A protein and the small-molecule ligand that binds it are described below.
Small molecule (SMILES): CNC(=O)c1cc(Br)cc([N+](=O)[O-])c1N[C@@H]1CCCC[C@@H]1NC(=O)c1cncc2ccccc12

Sequence of chain 2.A:
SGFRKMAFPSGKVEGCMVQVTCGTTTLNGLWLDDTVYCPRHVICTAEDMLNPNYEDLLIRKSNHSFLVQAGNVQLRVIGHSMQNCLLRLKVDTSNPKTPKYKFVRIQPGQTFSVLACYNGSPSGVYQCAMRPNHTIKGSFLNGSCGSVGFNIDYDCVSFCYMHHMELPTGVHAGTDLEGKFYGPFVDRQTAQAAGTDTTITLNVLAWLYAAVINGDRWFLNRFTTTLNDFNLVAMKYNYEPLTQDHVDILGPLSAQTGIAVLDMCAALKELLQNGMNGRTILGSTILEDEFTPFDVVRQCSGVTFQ

Sequence of chain 1.A:
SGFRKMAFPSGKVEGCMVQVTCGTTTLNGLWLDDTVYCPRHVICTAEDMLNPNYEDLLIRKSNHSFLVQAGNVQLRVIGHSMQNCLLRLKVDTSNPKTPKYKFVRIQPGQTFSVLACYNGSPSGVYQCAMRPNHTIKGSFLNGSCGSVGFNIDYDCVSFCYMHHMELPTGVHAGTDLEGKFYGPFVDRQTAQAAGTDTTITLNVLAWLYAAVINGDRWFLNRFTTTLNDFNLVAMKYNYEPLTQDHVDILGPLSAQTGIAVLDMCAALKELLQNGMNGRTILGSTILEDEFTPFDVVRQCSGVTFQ

Binding-site contacts:
Ligand atom N3 contacts residue MET165 of chain 1.A at 3.6 Å.
Ligand atom N1 contacts residue GLU166 of chain 1.A at 3.5 Å (salt-bridge).
Ligand atom C21 contacts residue ASN142 of chain 1.A at 3.7 Å.
Ligand atom C6 contacts residue ARG188 of chain 1.A at 3.5 Å.
Ligand atom C22 contacts residue ASN142 of chain 1.A at 3.7 Å.
Ligand atom C2 contacts residue GLU166 of chain 1.A at 3.2 Å.
Ligand atom C4 contacts residue GLN189 of chain 1.A at 3.7 Å.
Ligand atom O3 contacts residue MET165 of chain 1.A at 3.5 Å.
Ligand atom N5 contacts residue PHE140 of chain 1.A at 3.8 Å.
Ligand atom BR1 contacts residue THR190 of chain 1.A at 3.4 Å.
Ligand atom N5 contacts residue HIS163 of chain 1.A at 2.9 Å (h-bond).
Ligand atom C3 contacts residue GLU166 of chain 1.A at 3.6 Å.
Ligand atom C18 contacts residue PHE140 of chain 1.A at 3.5 Å (hydrophobic).
Ligand atom C19 contacts residue LEU141 of chain 1.A at 3.6 Å (hydrophobic).
Ligand atom O3 contacts residue ASP187 of chain 1.A at 3.1 Å.
Ligand atom BR1 contacts residue GLN189 of chain 1.A at 3.5 Å.
Ligand atom C18 contacts residue GLU166 of chain 1.A at 3.4 Å.
Ligand atom C13 contacts residue CYS145 of chain 1.A at 3.5 Å (hydrophobic).
Ligand atom O2 contacts residue MET49 of chain 1.A at 3.7 Å.
Ligand atom C23 contacts residue ASN142 of chain 1.A at 3.6 Å.
Ligand atom C20 contacts residue PHE140 of chain 1.A at 3.5 Å (hydrophobic).
Ligand atom N2 contacts residue MET49 of chain 1.A at 3.6 Å.
Ligand atom O3 contacts residue ARG188 of chain 1.A at 2.9 Å (salt-bridge).
Ligand atom C4 contacts residue GLU166 of chain 1.A at 3.4 Å.
Ligand atom N2 contacts residue MET165 of chain 1.A at 3.5 Å.
Ligand atom O2 contacts residue HIS41 of chain 1.A at 3.6 Å.
Ligand atom O4 contacts residue ASN142 of chain 1.A at 3.0 Å (h-bond).
Ligand atom O3 contacts residue MET49 of chain 1.A at 3.1 Å.
Ligand atom C20 contacts residue GLU166 of chain 1.A at 3.4 Å.
Ligand atom C12 contacts residue HIS41 of chain 1.A at 3.4 Å.
Ligand atom C5 contacts residue GLN189 of chain 1.A at 3.6 Å.
Ligand atom C7 contacts residue MET165 of chain 1.A at 3.7 Å (hydrophobic).
Ligand atom C20 contacts residue LEU141 of chain 1.A at 3.6 Å (hydrophobic).
Ligand atom O1 contacts residue GLU166 of chain 1.A at 3.0 Å (salt-bridge).
Ligand atom BR1 contacts residue GLN192 of chain 1.A at 3.7 Å.
Ligand atom C17 contacts residue HIS163 of chain 1.A at 3.4 Å.
Ligand atom C19 contacts residue GLU166 of chain 1.A at 3.7 Å.
Ligand atom C20 contacts residue ASN142 of chain 1.A at 3.8 Å.
Ligand atom N5 contacts residue SER144 of chain 1.A at 3.5 Å (h-bond).
Ligand atom C8 contacts residue MET165 of chain 1.A at 3.4 Å (hydrophobic).